A protein and the small-molecule ligand that binds it are described below.
Small molecule (SMILES): CC(C)CCNC(=O)[C@@H]1CNC[C@H](CN2CC(=O)N(c3ccccc3Cl)CC2(C)C)C1

Sequence of chain 3.B:
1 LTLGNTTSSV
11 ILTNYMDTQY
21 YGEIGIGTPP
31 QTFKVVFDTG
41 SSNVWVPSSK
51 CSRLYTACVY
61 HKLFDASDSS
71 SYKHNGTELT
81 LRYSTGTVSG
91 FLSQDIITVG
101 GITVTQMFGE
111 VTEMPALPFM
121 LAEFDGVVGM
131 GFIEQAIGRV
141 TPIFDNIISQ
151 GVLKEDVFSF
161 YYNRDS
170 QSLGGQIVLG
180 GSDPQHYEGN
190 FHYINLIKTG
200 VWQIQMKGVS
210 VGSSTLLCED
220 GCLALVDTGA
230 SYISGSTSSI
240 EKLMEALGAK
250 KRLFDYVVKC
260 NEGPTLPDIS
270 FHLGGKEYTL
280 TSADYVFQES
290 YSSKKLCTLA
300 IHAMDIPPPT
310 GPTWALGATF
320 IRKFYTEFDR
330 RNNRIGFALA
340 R

Binding-site contacts:
Ligand atom C14 contacts residue GLY40 of chain 3.B at 4.1 Å.
Ligand atom CL contacts residue PHE119 of chain 3.B at 4.0 Å.
Ligand atom C19 contacts residue TYR83 of chain 3.B at 3.8 Å (hydrophobic).
Ligand atom O30 contacts residue TYR83 of chain 3.B at 4.1 Å.
Ligand atom C4 contacts residue ALA122 of chain 3.B at 4.1 Å (hydrophobic).
Ligand atom C9 contacts residue THR85 of chain 3.B at 3.1 Å.
Ligand atom C23 contacts residue GLY40 of chain 3.B at 3.8 Å.
Ligand atom O29 contacts residue THR85 of chain 3.B at 2.3 Å (h-bond).
Ligand atom N28 contacts residue GLY40 of chain 3.B at 3.3 Å (h-bond).
Ligand atom O29 contacts residue PRO118 of chain 3.B at 3.8 Å.
Ligand atom C4 contacts residue PHE124 of chain 3.B at 3.9 Å (hydrophobic).
Ligand atom C11 contacts residue ASP226 of chain 3.B at 3.6 Å.
Ligand atom C15 contacts residue ASP38 of chain 3.B at 4.0 Å.
Ligand atom C19 contacts residue ILE137 of chain 3.B at 4.0 Å (hydrophobic).
Ligand atom C5 contacts residue PHE124 of chain 3.B at 4.0 Å (hydrophobic).
Ligand atom C18 contacts residue VAL127 of chain 3.B at 3.8 Å (hydrophobic).
Ligand atom C20 contacts residue GLY40 of chain 3.B at 3.4 Å.
Ligand atom C10 contacts residue SER84 of chain 3.B at 3.1 Å.
Ligand atom C12 contacts residue ASP226 of chain 3.B at 3.6 Å.
Ligand atom C12 contacts residue GLY228 of chain 3.B at 3.9 Å.
Ligand atom C14 contacts residue ASP38 of chain 3.B at 3.8 Å.
Ligand atom C6 contacts residue PHE124 of chain 3.B at 3.6 Å (hydrophobic).
Ligand atom C2 contacts residue GLN19 of chain 3.B at 3.5 Å.
Ligand atom C14 contacts residue SER84 of chain 3.B at 4.1 Å.
Ligand atom CL contacts residue PRO118 of chain 3.B at 3.7 Å.
Ligand atom C11 contacts residue GLY40 of chain 3.B at 3.5 Å.
Ligand atom N25 contacts residue ASP226 of chain 3.B at 3.2 Å (salt-bridge).
Ligand atom C12 contacts residue ALA229 of chain 3.B at 3.8 Å (hydrophobic).
Ligand atom N28 contacts residue TYR83 of chain 3.B at 3.8 Å.
Ligand atom N25 contacts residue ASP38 of chain 3.B at 2.8 Å (salt-bridge).
Ligand atom CL contacts residue PHE124 of chain 3.B at 3.7 Å.
Ligand atom C12 contacts residue ASP38 of chain 3.B at 3.7 Å.
Ligand atom C7 contacts residue THR85 of chain 3.B at 3.1 Å.
Ligand atom C22 contacts residue ARG82 of chain 3.B at 3.5 Å.
Ligand atom C22 contacts residue TYR83 of chain 3.B at 3.9 Å (hydrophobic).
Ligand atom C11 contacts residue ASP38 of chain 3.B at 3.4 Å.
Ligand atom O30 contacts residue SER84 of chain 3.B at 2.9 Å (h-bond).
Ligand atom C8 contacts residue SER84 of chain 3.B at 3.8 Å.
Ligand atom C8 contacts residue TYR83 of chain 3.B at 4.0 Å (hydrophobic).
Ligand atom C20 contacts residue SER41 of chain 3.B at 3.8 Å.